A protein and the small-molecule ligand that binds it are described below.
Small molecule (SMILES): CC(=O)N[C@@H]1[C@@H](O)[C@H](O)[C@@H](CO)O[C@H]1O

Binding-site contacts:
Ligand atom O6 contacts residue SER411 of chain 1.A at 4.4 Å.
Ligand atom C3 contacts residue ASN459 of chain 1.A at 3.7 Å.
Ligand atom C8 contacts residue ASN459 of chain 1.A at 4.4 Å.
Ligand atom C8 contacts residue TYR519 of chain 1.A at 3.5 Å (hydrophobic).
Ligand atom C5 contacts residue TRP435 of chain 1.A at 4.2 Å (hydrophobic).
Ligand atom O5 contacts residue TRP435 of chain 1.A at 3.8 Å.
Ligand atom C6 contacts residue TRP435 of chain 1.A at 4.3 Å (hydrophobic).
Ligand atom C3 contacts residue TRP435 of chain 1.A at 4.3 Å (hydrophobic).
Ligand atom C5 contacts residue ASN459 of chain 1.A at 3.7 Å.
Ligand atom C4 contacts residue ASN459 of chain 1.A at 4.1 Å.
Ligand atom C6 contacts residue GLN413 of chain 1.A at 3.4 Å.
Ligand atom O4 contacts residue TRP435 of chain 1.A at 4.4 Å.
Ligand atom C7 contacts residue ASN459 of chain 1.A at 3.1 Å.
Ligand atom C2 contacts residue TRP435 of chain 1.A at 4.0 Å (hydrophobic).
Ligand atom C2 contacts residue ASN459 of chain 1.A at 2.3 Å.
Ligand atom O7 contacts residue ASN459 of chain 1.A at 2.9 Å (h-bond).
Ligand atom O6 contacts residue GLN413 of chain 1.A at 4.0 Å.
Ligand atom O6 contacts residue TRP435 of chain 1.A at 3.3 Å.
Ligand atom C1 contacts residue TRP435 of chain 1.A at 4.2 Å (hydrophobic).
Ligand atom C4 contacts residue TRP435 of chain 1.A at 3.7 Å (hydrophobic).
Ligand atom C1 contacts residue ASN459 of chain 1.A at 1.4 Å.
Ligand atom O7 contacts residue TRP435 of chain 1.A at 3.3 Å.
Ligand atom O3 contacts residue TRP435 of chain 1.A at 3.9 Å.
Ligand atom O5 contacts residue ASN459 of chain 1.A at 2.4 Å (h-bond).
Ligand atom N2 contacts residue ASN459 of chain 1.A at 2.8 Å (h-bond).
Ligand atom C7 contacts residue TRP435 of chain 1.A at 4.2 Å (hydrophobic).

Sequence of chain 1.A:
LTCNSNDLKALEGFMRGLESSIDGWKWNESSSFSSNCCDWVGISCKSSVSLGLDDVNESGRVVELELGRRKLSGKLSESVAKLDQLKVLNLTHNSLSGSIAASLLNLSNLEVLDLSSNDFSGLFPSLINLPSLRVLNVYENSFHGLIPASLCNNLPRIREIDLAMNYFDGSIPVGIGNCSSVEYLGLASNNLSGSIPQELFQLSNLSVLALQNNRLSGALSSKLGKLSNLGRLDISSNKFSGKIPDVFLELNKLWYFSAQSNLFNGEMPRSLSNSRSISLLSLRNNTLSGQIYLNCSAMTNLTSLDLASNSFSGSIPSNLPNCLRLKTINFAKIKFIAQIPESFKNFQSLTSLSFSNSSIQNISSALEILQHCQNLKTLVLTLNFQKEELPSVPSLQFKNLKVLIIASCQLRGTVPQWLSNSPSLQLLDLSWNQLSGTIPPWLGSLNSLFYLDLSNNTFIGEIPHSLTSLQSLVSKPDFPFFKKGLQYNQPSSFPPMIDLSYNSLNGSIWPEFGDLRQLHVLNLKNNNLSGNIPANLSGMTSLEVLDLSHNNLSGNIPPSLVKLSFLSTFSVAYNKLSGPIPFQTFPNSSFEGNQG